Sequence of chain 1.A:
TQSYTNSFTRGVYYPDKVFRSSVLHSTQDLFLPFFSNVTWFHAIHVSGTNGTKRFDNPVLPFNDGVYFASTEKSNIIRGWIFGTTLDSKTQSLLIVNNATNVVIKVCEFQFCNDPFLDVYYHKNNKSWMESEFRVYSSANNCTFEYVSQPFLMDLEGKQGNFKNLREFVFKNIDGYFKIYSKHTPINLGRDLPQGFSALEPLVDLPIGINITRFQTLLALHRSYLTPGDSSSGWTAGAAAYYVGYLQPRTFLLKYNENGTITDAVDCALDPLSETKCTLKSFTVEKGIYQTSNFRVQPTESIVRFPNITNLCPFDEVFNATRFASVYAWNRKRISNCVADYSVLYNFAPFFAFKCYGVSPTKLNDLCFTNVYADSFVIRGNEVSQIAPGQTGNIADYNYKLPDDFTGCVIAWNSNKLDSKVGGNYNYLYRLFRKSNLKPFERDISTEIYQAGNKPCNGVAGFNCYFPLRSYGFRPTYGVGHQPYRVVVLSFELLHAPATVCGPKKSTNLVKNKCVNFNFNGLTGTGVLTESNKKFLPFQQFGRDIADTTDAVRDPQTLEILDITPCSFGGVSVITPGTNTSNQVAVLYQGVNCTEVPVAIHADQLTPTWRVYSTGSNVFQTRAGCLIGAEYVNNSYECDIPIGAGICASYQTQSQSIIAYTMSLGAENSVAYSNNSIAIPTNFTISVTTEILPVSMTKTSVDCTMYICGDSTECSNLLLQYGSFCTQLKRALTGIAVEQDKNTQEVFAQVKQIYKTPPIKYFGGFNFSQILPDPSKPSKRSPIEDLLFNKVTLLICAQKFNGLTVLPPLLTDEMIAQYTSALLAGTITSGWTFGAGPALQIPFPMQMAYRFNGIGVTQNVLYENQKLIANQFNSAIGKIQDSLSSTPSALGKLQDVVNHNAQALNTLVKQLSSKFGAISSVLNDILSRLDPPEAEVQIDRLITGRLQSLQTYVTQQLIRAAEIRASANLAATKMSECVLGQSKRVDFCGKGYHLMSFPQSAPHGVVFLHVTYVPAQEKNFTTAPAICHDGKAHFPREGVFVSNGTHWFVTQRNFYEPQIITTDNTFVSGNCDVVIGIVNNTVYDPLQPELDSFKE

Binding-site contacts:
Ligand atom C5 contacts residue ASN231 of chain 1.B at 3.7 Å.
Ligand atom O7 contacts residue ASN231 of chain 1.B at 3.8 Å.
Ligand atom C7 contacts residue THR105 of chain 1.B at 3.9 Å.
Ligand atom C6 contacts residue LYS459 of chain 1.A at 3.8 Å.
Ligand atom O3 contacts residue THR233 of chain 1.B at 4.4 Å.
Ligand atom C5 contacts residue ARG454 of chain 1.A at 4.5 Å.
Ligand atom C6 contacts residue ASN457 of chain 1.A at 4.1 Å.
Ligand atom N2 contacts residue THR233 of chain 1.B at 4.0 Å.
Ligand atom O6 contacts residue LEU458 of chain 1.A at 3.8 Å.
Ligand atom C2 contacts residue ASN231 of chain 1.B at 2.5 Å.
Ligand atom C3 contacts residue ASN231 of chain 1.B at 3.9 Å.
Ligand atom O5 contacts residue GLU462 of chain 1.A at 4.1 Å.
Ligand atom C8 contacts residue THR105 of chain 1.B at 3.2 Å.
Ligand atom C6 contacts residue GLU462 of chain 1.A at 3.7 Å.
Ligand atom C1 contacts residue ASN231 of chain 1.B at 1.5 Å.
Ligand atom C4 contacts residue ASN231 of chain 1.B at 4.3 Å.
Ligand atom N2 contacts residue THR105 of chain 1.B at 3.8 Å.
Ligand atom O5 contacts residue ASN231 of chain 1.B at 2.4 Å (h-bond).
Ligand atom C7 contacts residue ASN231 of chain 1.B at 3.5 Å.
Ligand atom C6 contacts residue LEU458 of chain 1.A at 3.7 Å (hydrophobic).
Ligand atom N2 contacts residue ASN231 of chain 1.B at 3.0 Å (h-bond).
Ligand atom O6 contacts residue LYS459 of chain 1.A at 3.7 Å.
Ligand atom C2 contacts residue THR233 of chain 1.B at 4.3 Å.
Ligand atom O6 contacts residue ASN457 of chain 1.A at 3.2 Å (h-bond).

This small molecule binds to this protein.
Small molecule (SMILES): CC(=O)N[C@@H]1[C@@H](O)[C@H](O)[C@@H](CO)O[C@H]1O

Sequence of chain 1.B:
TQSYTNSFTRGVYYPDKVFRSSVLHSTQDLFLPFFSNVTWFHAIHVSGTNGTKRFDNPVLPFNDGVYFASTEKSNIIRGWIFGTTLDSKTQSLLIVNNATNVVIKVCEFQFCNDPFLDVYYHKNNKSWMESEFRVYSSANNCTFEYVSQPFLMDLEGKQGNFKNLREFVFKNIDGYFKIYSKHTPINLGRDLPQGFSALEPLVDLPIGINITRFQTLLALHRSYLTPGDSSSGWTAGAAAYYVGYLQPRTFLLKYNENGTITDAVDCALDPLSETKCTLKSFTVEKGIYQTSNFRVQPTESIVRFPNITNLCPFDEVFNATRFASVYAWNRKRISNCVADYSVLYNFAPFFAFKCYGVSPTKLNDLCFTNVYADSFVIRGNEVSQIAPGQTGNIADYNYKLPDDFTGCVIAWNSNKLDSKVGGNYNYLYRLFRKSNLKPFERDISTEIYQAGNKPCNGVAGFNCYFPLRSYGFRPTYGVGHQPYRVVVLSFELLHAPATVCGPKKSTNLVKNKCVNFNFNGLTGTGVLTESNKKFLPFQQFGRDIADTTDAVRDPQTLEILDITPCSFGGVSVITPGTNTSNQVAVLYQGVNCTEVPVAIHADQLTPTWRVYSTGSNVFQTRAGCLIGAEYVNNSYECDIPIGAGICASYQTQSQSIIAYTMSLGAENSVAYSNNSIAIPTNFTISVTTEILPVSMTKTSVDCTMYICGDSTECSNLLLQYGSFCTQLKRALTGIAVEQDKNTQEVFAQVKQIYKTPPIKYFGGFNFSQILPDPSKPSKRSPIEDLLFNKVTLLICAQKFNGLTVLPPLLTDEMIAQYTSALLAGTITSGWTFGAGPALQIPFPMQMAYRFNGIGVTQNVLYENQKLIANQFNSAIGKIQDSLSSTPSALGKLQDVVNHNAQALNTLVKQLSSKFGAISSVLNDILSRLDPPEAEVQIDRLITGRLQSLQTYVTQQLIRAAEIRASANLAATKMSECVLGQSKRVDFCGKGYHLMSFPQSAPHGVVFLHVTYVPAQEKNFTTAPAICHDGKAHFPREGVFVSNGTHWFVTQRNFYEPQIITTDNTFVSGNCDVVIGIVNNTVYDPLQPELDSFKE